Sequence of chain 1.B:
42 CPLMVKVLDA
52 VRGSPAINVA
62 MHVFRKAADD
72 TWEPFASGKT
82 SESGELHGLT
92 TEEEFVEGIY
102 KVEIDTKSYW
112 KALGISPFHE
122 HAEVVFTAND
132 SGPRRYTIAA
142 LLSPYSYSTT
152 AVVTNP

This protein binds this small molecule.
Small molecule (SMILES): COc1cc(O)cc(/C=C/c2ccc(O)cc2)c1

Sequence of chain 2.B:
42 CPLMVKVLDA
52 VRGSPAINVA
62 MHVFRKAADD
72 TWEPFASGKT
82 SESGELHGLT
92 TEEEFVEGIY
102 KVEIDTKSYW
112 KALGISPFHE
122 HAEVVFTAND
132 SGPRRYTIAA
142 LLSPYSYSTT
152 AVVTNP

Binding-site contacts:
Ligand atom O1 contacts residue 8KZ1 of chain 2.F at 0.9 Å.
Ligand atom C10 contacts residue 8KZ1 of chain 2.F at 0.8 Å.
Ligand atom C6 contacts residue 8KZ1 of chain 2.F at 0.6 Å.
Ligand atom C11 contacts residue LEU142 of chain 1.B at 3.8 Å (hydrophobic).
Ligand atom C9 contacts residue 8KZ1 of chain 2.F at 0.7 Å.
Ligand atom C12 contacts residue LEU142 of chain 2.B at 3.7 Å (hydrophobic).
Ligand atom O2 contacts residue LYS47 of chain 1.B at 3.3 Å.
Ligand atom O3 contacts residue SER149 of chain 2.B at 2.8 Å (h-bond).
Ligand atom C11 contacts residue 8KZ1 of chain 2.F at 0.5 Å.
Ligand atom C13 contacts residue 8KZ1 of chain 2.F at 0.5 Å.
Ligand atom C3 contacts residue LYS47 of chain 1.B at 3.4 Å.
Ligand atom C14 contacts residue 8KZ1 of chain 2.F at 0.7 Å.
Ligand atom C4 contacts residue THR138 of chain 2.B at 3.8 Å.
Ligand atom C12 contacts residue LEU142 of chain 1.B at 3.7 Å (hydrophobic).
Ligand atom C8 contacts residue ALA140 of chain 1.B at 3.8 Å (hydrophobic).
Ligand atom C15 contacts residue 8KZ1 of chain 2.F at 0.5 Å.
Ligand atom C5 contacts residue LEU49 of chain 1.B at 3.6 Å (hydrophobic).
Ligand atom C12 contacts residue SER149 of chain 1.B at 3.6 Å.
Ligand atom C12 contacts residue SER149 of chain 2.B at 3.8 Å.
Ligand atom C15 contacts residue LEU49 of chain 2.B at 3.6 Å (hydrophobic).
Ligand atom C7 contacts residue LEU49 of chain 1.B at 3.7 Å (hydrophobic).
Ligand atom C2 contacts residue LYS47 of chain 1.B at 3.5 Å.
Ligand atom C12 contacts residue 8KZ1 of chain 2.F at 0.2 Å.
Ligand atom C8 contacts residue 8KZ1 of chain 2.F at 0.9 Å.
Ligand atom C2 contacts residue 8KZ1 of chain 2.F at 0.4 Å.
Ligand atom O3 contacts residue 8KZ1 of chain 2.F at 0.3 Å (h-bond).
Ligand atom O3 contacts residue LEU142 of chain 1.B at 3.5 Å.
Ligand atom C3 contacts residue 8KZ1 of chain 2.F at 0.5 Å.
Ligand atom C7 contacts residue 8KZ1 of chain 2.F at 0.9 Å.
Ligand atom C11 contacts residue SER149 of chain 1.B at 3.4 Å.
Ligand atom O1 contacts residue LYS47 of chain 2.B at 3.8 Å.
Ligand atom C11 contacts residue LEU142 of chain 2.B at 3.8 Å (hydrophobic).
Ligand atom C5 contacts residue 8KZ1 of chain 2.F at 0.5 Å.
Ligand atom O3 contacts residue SER149 of chain 1.B at 3.0 Å (h-bond).
Ligand atom C4 contacts residue 8KZ1 of chain 2.F at 0.9 Å.
Ligand atom C1 contacts residue 8KZ1 of chain 2.F at 0.5 Å.
Ligand atom C2 contacts residue LYS47 of chain 2.B at 3.5 Å.
Ligand atom C1 contacts residue LYS47 of chain 2.B at 3.7 Å.
Ligand atom C3 contacts residue LYS47 of chain 2.B at 3.8 Å.
Ligand atom O2 contacts residue 8KZ1 of chain 2.F at 0.9 Å (h-bond).